Binding-site contacts:
Ligand atom C25 contacts residue ARG147 of chain 2.A at 3.6 Å.
Ligand atom C5 contacts residue PHE250 of chain 2.A at 4.0 Å (hydrophobic).
Ligand atom O17 contacts residue GLN144 of chain 2.A at 2.6 Å (h-bond).
Ligand atom C36 contacts residue TYR254 of chain 2.A at 3.5 Å (hydrophobic).
Ligand atom N3 contacts residue VAL233 of chain 2.A at 3.6 Å.
Ligand atom C31 contacts residue TYR254 of chain 2.A at 4.1 Å (hydrophobic).
Ligand atom O37 contacts residue TYR254 of chain 2.A at 4.1 Å.
Ligand atom NFE contacts residue PHE250 of chain 2.A at 4.0 Å.
Ligand atom C11 contacts residue VAL233 of chain 2.A at 3.5 Å (hydrophobic).
Ligand atom C2 contacts residue HEM1 of chain 2.B at 3.1 Å.
Ligand atom C14 contacts residue GLN144 of chain 2.A at 3.5 Å.
Ligand atom O39 contacts residue TYR254 of chain 2.A at 4.0 Å.
Ligand atom C5 contacts residue GLY252 of chain 2.A at 3.6 Å.
Ligand atom C26 contacts residue GLN144 of chain 2.A at 3.3 Å.
Ligand atom O37 contacts residue TRP253 of chain 2.A at 3.8 Å.
Ligand atom O37 contacts residue HEM1 of chain 2.B at 3.7 Å.
Ligand atom O39 contacts residue PRO231 of chain 2.A at 3.2 Å.
Ligand atom C35 contacts residue TYR254 of chain 2.A at 3.7 Å (hydrophobic).
Ligand atom C38 contacts residue HEM1 of chain 2.B at 3.8 Å.
Ligand atom C21 contacts residue GLN144 of chain 2.A at 3.5 Å.
Ligand atom C5 contacts residue HEM1 of chain 2.B at 3.2 Å.
Ligand atom C35 contacts residue PRO231 of chain 2.A at 4.0 Å (hydrophobic).
Ligand atom C15 contacts residue GLN144 of chain 2.A at 3.5 Å.
Ligand atom O39 contacts residue TRP253 of chain 2.A at 4.0 Å.
Ligand atom C15 contacts residue PRO231 of chain 2.A at 4.0 Å (hydrophobic).
Ligand atom C4 contacts residue GLY252 of chain 2.A at 3.9 Å.
Ligand atom C4 contacts residue PRO231 of chain 2.A at 3.5 Å (hydrophobic).
Ligand atom C16 contacts residue ALA232 of chain 2.A at 4.1 Å (hydrophobic).
Ligand atom C24 contacts residue GLN144 of chain 2.A at 4.2 Å.
Ligand atom C36 contacts residue PRO231 of chain 2.A at 4.1 Å (hydrophobic).
Ligand atom C16 contacts residue VAL233 of chain 2.A at 3.9 Å (hydrophobic).
Ligand atom O37 contacts residue MET255 of chain 2.A at 3.8 Å.
Ligand atom NFE contacts residue HEM1 of chain 2.B at 2.2 Å.
Ligand atom C25 contacts residue GLN144 of chain 2.A at 3.0 Å.
Ligand atom C4 contacts residue VAL233 of chain 2.A at 4.0 Å (hydrophobic).
Ligand atom C16 contacts residue PRO231 of chain 2.A at 3.6 Å (hydrophobic).
Ligand atom C12 contacts residue VAL233 of chain 2.A at 3.9 Å (hydrophobic).
Ligand atom C38 contacts residue TRP253 of chain 2.A at 3.2 Å (hydrophobic).
Ligand atom C26 contacts residue ARG147 of chain 2.A at 3.7 Å.
Ligand atom C2 contacts residue VAL233 of chain 2.A at 4.0 Å (hydrophobic).

This small molecule binds to this protein.
Small molecule (SMILES): c1cn(-c2ccc(O[C@H]3CCCN(Cc4ccc5c(c4)OCO5)C3)cc2)cn1

Sequence of chain 2.A:
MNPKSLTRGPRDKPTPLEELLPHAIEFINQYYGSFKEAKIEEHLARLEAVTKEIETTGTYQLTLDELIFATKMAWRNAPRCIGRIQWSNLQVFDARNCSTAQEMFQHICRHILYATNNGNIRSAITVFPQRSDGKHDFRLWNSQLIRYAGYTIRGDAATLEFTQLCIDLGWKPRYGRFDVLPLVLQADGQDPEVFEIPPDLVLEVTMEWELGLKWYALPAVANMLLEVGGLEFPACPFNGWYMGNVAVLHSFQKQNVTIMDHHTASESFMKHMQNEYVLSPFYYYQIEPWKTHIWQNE